The protein below binds the small molecule below.
Small molecule (SMILES): NC(N)=NCCC[C@H](NC(=O)[C@@H]1CCCN1)C(=O)N[C@H](C=O)CC1=NC=NC1

Sequence of chain 60.Q:
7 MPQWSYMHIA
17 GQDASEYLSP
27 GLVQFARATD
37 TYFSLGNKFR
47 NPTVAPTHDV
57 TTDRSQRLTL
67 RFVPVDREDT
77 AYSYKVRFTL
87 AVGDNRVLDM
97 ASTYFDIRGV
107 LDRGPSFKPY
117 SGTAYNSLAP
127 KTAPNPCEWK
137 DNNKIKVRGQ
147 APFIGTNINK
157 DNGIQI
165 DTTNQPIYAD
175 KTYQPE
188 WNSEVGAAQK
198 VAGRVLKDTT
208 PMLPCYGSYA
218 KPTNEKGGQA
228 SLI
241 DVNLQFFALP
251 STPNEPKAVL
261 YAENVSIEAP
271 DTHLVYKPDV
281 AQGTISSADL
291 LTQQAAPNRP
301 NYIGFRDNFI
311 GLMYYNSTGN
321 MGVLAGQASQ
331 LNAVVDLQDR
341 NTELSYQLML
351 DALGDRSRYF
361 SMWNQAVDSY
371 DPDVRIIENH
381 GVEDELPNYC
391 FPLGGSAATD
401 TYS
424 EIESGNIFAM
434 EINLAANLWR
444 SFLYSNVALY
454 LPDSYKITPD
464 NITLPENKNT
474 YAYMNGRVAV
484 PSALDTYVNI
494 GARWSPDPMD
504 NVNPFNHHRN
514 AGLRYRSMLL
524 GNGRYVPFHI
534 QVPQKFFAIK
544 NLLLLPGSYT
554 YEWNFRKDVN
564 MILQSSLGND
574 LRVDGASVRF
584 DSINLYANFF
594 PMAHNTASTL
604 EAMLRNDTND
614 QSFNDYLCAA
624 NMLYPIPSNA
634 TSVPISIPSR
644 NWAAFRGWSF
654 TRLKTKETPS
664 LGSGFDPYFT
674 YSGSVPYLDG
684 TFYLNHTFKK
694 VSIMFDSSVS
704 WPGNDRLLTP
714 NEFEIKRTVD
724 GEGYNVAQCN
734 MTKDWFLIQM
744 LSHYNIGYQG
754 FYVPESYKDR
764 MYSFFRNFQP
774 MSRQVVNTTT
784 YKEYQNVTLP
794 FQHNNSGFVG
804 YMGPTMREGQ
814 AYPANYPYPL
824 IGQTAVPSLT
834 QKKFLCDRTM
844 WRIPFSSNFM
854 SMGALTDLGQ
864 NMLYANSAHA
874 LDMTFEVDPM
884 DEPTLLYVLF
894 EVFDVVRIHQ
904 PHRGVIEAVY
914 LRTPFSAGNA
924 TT

Binding-site contacts:
Ligand atom CD2 contacts residue GLU894 of chain 60.Q at 3.7 Å.
Ligand atom CG contacts residue ASN617 of chain 60.Q at 4.1 Å.
Ligand atom N contacts residue ASP618 of chain 60.Q at 3.9 Å.
Ligand atom CD contacts residue CYS621 of chain 60.Q at 3.6 Å (hydrophobic).
Ligand atom CB contacts residue ARG649 of chain 60.Q at 4.1 Å.
Ligand atom CD2 contacts residue ARG845 of chain 60.Q at 3.5 Å.
Ligand atom N contacts residue TYR619 of chain 60.Q at 3.5 Å (h-bond).
Ligand atom CB contacts residue TYR619 of chain 60.Q at 3.8 Å (hydrophobic).
Ligand atom N contacts residue CYS621 of chain 60.Q at 2.8 Å (h-bond).
Ligand atom CA contacts residue ARG649 of chain 60.Q at 3.4 Å.
Ligand atom O contacts residue ALA857 of chain 60.Q at 4.0 Å.
Ligand atom CA contacts residue CYS621 of chain 60.Q at 3.7 Å (hydrophobic).
Ligand atom NE2 contacts residue GLU894 of chain 60.Q at 4.1 Å.
Ligand atom O contacts residue ARG845 of chain 60.Q at 3.8 Å.
Ligand atom ND1 contacts residue LEU620 of chain 60.Q at 3.0 Å.
Ligand atom O contacts residue TYR619 of chain 60.Q at 2.6 Å.
Ligand atom CB contacts residue TYR619 of chain 60.Q at 3.0 Å (hydrophobic).
Ligand atom CG contacts residue PHE896 of chain 60.Q at 3.0 Å (hydrophobic).
Ligand atom CA contacts residue TYR619 of chain 60.Q at 3.9 Å (hydrophobic).
Ligand atom CB contacts residue PHE896 of chain 60.Q at 3.3 Å (hydrophobic).
Ligand atom CD contacts residue ASP897 of chain 60.Q at 3.5 Å.
Ligand atom CB contacts residue ARG649 of chain 60.Q at 3.6 Å.
Ligand atom CE1 contacts residue MET843 of chain 60.Q at 3.6 Å (hydrophobic).
Ligand atom CB contacts residue GLU894 of chain 60.Q at 3.5 Å.
Ligand atom CB contacts residue ALA857 of chain 60.Q at 3.9 Å (hydrophobic).
Ligand atom N contacts residue ARG649 of chain 60.Q at 4.1 Å.
Ligand atom CE1 contacts residue LEU348 of chain 60.Q at 3.9 Å (hydrophobic).
Ligand atom CG contacts residue GLU894 of chain 60.Q at 3.9 Å.
Ligand atom CA contacts residue TYR619 of chain 60.Q at 3.8 Å (hydrophobic).
Ligand atom CD contacts residue PHE896 of chain 60.Q at 4.1 Å (hydrophobic).
Ligand atom CD contacts residue ASN617 of chain 60.Q at 3.2 Å.
Ligand atom CG contacts residue TYR619 of chain 60.Q at 3.8 Å (hydrophobic).
Ligand atom O contacts residue ARG649 of chain 60.Q at 3.9 Å.
Ligand atom C contacts residue TYR619 of chain 60.Q at 3.1 Å (hydrophobic).
Ligand atom N contacts residue ASN617 of chain 60.Q at 3.6 Å.
Ligand atom C contacts residue ARG845 of chain 60.Q at 3.6 Å.
Ligand atom CD contacts residue ARG46 of chain 60.S at 4.1 Å.
Ligand atom CE1 contacts residue LEU620 of chain 60.Q at 3.5 Å (hydrophobic).
Ligand atom N contacts residue TYR619 of chain 60.Q at 3.6 Å.
Ligand atom CG contacts residue ARG46 of chain 60.S at 3.9 Å.

Sequence of chain 60.S:
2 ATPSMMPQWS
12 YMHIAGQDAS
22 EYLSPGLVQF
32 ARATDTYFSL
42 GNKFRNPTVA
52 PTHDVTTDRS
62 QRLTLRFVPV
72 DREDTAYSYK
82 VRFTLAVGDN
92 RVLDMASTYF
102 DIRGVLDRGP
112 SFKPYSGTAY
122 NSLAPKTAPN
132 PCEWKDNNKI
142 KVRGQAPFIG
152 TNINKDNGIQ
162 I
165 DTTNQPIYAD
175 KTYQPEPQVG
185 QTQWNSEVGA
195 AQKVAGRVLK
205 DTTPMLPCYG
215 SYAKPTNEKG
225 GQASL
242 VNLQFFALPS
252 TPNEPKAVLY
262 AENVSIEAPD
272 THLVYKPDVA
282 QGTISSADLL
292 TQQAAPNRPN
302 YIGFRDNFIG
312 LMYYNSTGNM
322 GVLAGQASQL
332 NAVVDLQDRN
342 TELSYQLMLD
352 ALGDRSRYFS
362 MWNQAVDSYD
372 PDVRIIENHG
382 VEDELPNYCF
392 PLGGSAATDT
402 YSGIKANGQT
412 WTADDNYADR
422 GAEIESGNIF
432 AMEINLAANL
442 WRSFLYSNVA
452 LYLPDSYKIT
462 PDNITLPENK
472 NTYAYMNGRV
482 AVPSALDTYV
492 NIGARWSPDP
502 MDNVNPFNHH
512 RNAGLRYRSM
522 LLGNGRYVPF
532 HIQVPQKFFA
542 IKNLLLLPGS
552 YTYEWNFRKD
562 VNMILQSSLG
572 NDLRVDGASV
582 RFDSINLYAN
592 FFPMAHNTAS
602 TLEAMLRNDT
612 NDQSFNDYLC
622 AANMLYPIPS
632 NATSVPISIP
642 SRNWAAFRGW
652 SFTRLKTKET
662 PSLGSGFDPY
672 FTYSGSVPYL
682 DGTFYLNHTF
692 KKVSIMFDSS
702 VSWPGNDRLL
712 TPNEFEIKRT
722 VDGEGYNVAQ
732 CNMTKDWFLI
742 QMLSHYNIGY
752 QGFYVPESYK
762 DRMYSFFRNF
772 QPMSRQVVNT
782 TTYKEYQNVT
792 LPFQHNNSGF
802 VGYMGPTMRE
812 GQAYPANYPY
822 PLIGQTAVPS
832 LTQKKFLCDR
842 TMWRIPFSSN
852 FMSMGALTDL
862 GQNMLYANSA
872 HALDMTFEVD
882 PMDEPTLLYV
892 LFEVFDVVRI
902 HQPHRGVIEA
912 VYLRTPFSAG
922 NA